Sequence of chain 1.A:
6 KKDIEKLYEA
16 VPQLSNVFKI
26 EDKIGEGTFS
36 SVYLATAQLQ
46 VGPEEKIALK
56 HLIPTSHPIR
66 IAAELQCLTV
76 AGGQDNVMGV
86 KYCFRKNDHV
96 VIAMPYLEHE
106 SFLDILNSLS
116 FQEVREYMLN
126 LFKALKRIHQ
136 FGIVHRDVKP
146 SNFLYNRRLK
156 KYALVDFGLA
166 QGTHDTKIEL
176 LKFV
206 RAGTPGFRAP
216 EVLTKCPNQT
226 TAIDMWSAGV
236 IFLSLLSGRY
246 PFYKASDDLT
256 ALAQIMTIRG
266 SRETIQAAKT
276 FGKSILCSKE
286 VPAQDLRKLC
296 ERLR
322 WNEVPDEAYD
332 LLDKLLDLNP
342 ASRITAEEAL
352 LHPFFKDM

This small molecule binds to this protein.
Small molecule (SMILES): O=c1[nH]c([C@@H]2CCCN2)nc2c1oc1ccc(Cl)cc12

Binding-site contacts:
Ligand atom CL contacts residue TYR101 of chain 1.A at 3.5 Å.
Ligand atom NAJ contacts residue ASN147 of chain 1.A at 2.9 Å (h-bond).
Ligand atom OAA contacts residue VAL160 of chain 1.A at 3.9 Å.
Ligand atom CAE contacts residue LEU149 of chain 1.A at 3.8 Å (hydrophobic).
Ligand atom CAS contacts residue VAL160 of chain 1.A at 3.5 Å (hydrophobic).
Ligand atom CAH contacts residue GLU31 of chain 1.A at 3.9 Å.
Ligand atom CAD contacts residue MET99 of chain 1.A at 3.7 Å (hydrophobic).
Ligand atom CAN contacts residue VAL37 of chain 1.A at 3.7 Å (hydrophobic).
Ligand atom OAL contacts residue MET99 of chain 1.A at 3.3 Å.
Ligand atom CAF contacts residue GLY32 of chain 1.A at 3.8 Å.
Ligand atom CAF contacts residue SER35 of chain 1.A at 3.3 Å.
Ligand atom CAM contacts residue ALA53 of chain 1.A at 3.6 Å (hydrophobic).
Ligand atom CAO contacts residue ASP161 of chain 1.A at 3.8 Å.
Ligand atom CL contacts residue LEU102 of chain 1.A at 3.5 Å.
Ligand atom CAM contacts residue LEU149 of chain 1.A at 3.5 Å (hydrophobic).
Ligand atom CAD contacts residue ALA53 of chain 1.A at 3.8 Å (hydrophobic).
Ligand atom NAI contacts residue VAL160 of chain 1.A at 3.9 Å.
Ligand atom CAP contacts residue MET99 of chain 1.A at 3.7 Å (hydrophobic).
Ligand atom NAI contacts residue VAL37 of chain 1.A at 3.6 Å.
Ligand atom CAC contacts residue ALA53 of chain 1.A at 3.3 Å (hydrophobic).
Ligand atom CAO contacts residue VAL160 of chain 1.A at 3.7 Å (hydrophobic).
Ligand atom NAK contacts residue LYS55 of chain 1.A at 3.9 Å.
Ligand atom CAD contacts residue MET83 of chain 1.A at 3.6 Å (hydrophobic).
Ligand atom CL contacts residue LEU149 of chain 1.A at 3.8 Å.
Ligand atom CAC contacts residue PRO100 of chain 1.A at 3.4 Å (hydrophobic).
Ligand atom NAJ contacts residue ASP161 of chain 1.A at 3.1 Å (salt-bridge).
Ligand atom CAR contacts residue VAL37 of chain 1.A at 3.8 Å (hydrophobic).
Ligand atom OAL contacts residue VAL160 of chain 1.A at 3.6 Å.
Ligand atom CAO contacts residue LYS55 of chain 1.A at 3.6 Å.
Ligand atom CAG contacts residue SER35 of chain 1.A at 3.9 Å.
Ligand atom CAH contacts residue VAL37 of chain 1.A at 3.7 Å (hydrophobic).
Ligand atom CAT contacts residue ASN147 of chain 1.A at 3.7 Å.
Ligand atom OAA contacts residue LYS55 of chain 1.A at 2.7 Å (salt-bridge).
Ligand atom CAG contacts residue ASP161 of chain 1.A at 3.3 Å.
Ligand atom NAK contacts residue ASP161 of chain 1.A at 3.5 Å.
Ligand atom OAA contacts residue ASP161 of chain 1.A at 3.3 Å.
Ligand atom CAC contacts residue MET83 of chain 1.A at 3.7 Å (hydrophobic).
Ligand atom CAR contacts residue VAL160 of chain 1.A at 3.8 Å (hydrophobic).
Ligand atom CAC contacts residue LEU149 of chain 1.A at 3.9 Å (hydrophobic).
Ligand atom CAP contacts residue VAL160 of chain 1.A at 3.7 Å (hydrophobic).